Binding-site contacts:
Ligand atom CD contacts residue SO41 of chain 1.S at 4.3 Å.
Ligand atom N contacts residue ASN181 of chain 1.B at 2.9 Å (h-bond).
Ligand atom O contacts residue ASN181 of chain 1.B at 2.9 Å (h-bond).
Ligand atom CB contacts residue ASN181 of chain 1.B at 3.9 Å.
Ligand atom N contacts residue ASP242 of chain 1.B at 2.9 Å (salt-bridge).
Ligand atom NE contacts residue LEU283 of chain 1.B at 2.8 Å (h-bond).
Ligand atom N contacts residue MET182 of chain 1.B at 4.0 Å.
Ligand atom CB contacts residue ASP242 of chain 1.B at 3.8 Å.
Ligand atom CB contacts residue LEU145 of chain 1.B at 4.2 Å (hydrophobic).
Ligand atom C contacts residue ASN181 of chain 1.B at 3.9 Å.
Ligand atom CD contacts residue ASP242 of chain 1.B at 4.2 Å.
Ligand atom CB contacts residue HIS150 of chain 1.B at 4.2 Å.
Ligand atom CG contacts residue NA1 of chain 1.U at 4.2 Å.
Ligand atom C contacts residue LEU145 of chain 1.B at 4.5 Å (hydrophobic).
Ligand atom CA contacts residue VAL243 of chain 1.B at 4.4 Å (hydrophobic).
Ligand atom CG contacts residue LEU145 of chain 1.B at 3.9 Å (hydrophobic).
Ligand atom CD contacts residue CYS282 of chain 1.B at 3.9 Å (hydrophobic).
Ligand atom OXT contacts residue LEU145 of chain 1.B at 4.5 Å.
Ligand atom NE contacts residue PRO284 of chain 1.B at 3.7 Å.
Ligand atom CD contacts residue VAL243 of chain 1.B at 3.9 Å (hydrophobic).
Ligand atom O contacts residue LEU145 of chain 1.B at 4.3 Å.
Ligand atom CB contacts residue MET182 of chain 1.B at 4.0 Å (hydrophobic).
Ligand atom NE contacts residue SO41 of chain 1.S at 2.9 Å (h-bond).
Ligand atom CA contacts residue ASP242 of chain 1.B at 3.4 Å.
Ligand atom CB contacts residue CYS282 of chain 1.B at 4.3 Å (hydrophobic).
Ligand atom NE contacts residue VAL243 of chain 1.B at 4.3 Å.
Ligand atom CD contacts residue LEU283 of chain 1.B at 3.2 Å (hydrophobic).
Ligand atom NE contacts residue NA1 of chain 1.U at 3.4 Å (h-bond).
Ligand atom CD contacts residue NA1 of chain 1.U at 4.2 Å.
Ligand atom CA contacts residue ASN181 of chain 1.B at 3.8 Å.
Ligand atom CG contacts residue HIS150 of chain 1.B at 3.9 Å.
Ligand atom N contacts residue ASN180 of chain 1.B at 3.4 Å (h-bond).

Sequence of chain 1.B:
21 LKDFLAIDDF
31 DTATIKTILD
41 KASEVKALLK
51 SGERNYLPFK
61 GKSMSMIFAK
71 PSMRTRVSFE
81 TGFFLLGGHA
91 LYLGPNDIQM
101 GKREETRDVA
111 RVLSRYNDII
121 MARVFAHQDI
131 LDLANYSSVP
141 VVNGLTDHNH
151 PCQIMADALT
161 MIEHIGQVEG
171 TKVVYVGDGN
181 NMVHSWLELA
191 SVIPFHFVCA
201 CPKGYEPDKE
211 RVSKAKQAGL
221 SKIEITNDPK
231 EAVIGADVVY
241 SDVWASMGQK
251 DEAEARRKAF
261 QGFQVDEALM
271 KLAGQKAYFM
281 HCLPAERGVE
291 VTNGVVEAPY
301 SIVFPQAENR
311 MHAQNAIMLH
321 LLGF

A small-molecule ligand and the protein it binds are described below.
Small molecule (SMILES): NCCC[C@H](N)C(=O)O